Binding-site contacts:
Ligand atom C2 contacts residue GLU62 of chain 1.D at 3.9 Å.
Ligand atom O5 contacts residue ASN63 of chain 1.D at 2.4 Å (h-bond).
Ligand atom C8 contacts residue GLN75 of chain 1.D at 3.8 Å.
Ligand atom C7 contacts residue GLU62 of chain 1.D at 4.4 Å.
Ligand atom C5 contacts residue ASN63 of chain 1.D at 3.7 Å.
Ligand atom C4 contacts residue ASN63 of chain 1.D at 4.3 Å.
Ligand atom C8 contacts residue ASN63 of chain 1.D at 4.2 Å.
Ligand atom C1 contacts residue ASN63 of chain 1.D at 1.4 Å.
Ligand atom C1 contacts residue GLU62 of chain 1.D at 3.5 Å.
Ligand atom O6 contacts residue TYR94 of chain 1.D at 3.1 Å (h-bond).
Ligand atom N2 contacts residue ASN63 of chain 1.D at 2.9 Å (h-bond).
Ligand atom N2 contacts residue GLU62 of chain 1.D at 3.4 Å (salt-bridge).
Ligand atom C2 contacts residue ASN63 of chain 1.D at 2.5 Å.
Ligand atom O6 contacts residue ASN63 of chain 1.D at 4.1 Å.
Ligand atom C3 contacts residue ASN63 of chain 1.D at 3.8 Å.
Ligand atom C6 contacts residue TYR94 of chain 1.D at 4.5 Å (hydrophobic).
Ligand atom C7 contacts residue ASN63 of chain 1.D at 4.0 Å.

Sequence of chain 1.D:
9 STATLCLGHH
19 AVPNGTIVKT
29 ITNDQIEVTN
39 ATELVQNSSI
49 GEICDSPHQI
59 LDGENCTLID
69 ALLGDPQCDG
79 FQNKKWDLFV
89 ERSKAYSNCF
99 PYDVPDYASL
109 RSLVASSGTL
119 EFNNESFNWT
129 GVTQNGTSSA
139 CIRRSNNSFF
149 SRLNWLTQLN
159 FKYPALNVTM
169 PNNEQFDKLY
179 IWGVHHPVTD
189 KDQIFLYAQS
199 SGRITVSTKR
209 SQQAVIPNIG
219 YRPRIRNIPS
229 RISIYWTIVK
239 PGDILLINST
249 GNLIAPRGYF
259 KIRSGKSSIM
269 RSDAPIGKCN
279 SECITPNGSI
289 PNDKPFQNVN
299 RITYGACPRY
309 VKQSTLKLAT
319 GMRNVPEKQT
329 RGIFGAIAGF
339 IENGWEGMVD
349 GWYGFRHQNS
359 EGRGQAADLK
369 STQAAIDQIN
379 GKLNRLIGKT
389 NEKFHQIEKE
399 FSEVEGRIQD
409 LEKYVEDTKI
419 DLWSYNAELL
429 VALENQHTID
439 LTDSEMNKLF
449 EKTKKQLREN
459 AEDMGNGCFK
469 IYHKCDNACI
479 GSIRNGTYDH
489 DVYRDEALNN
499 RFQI

A small-molecule ligand and the protein it binds are described below.
Small molecule (SMILES): CC(=O)N[C@H]1[C@H](O[C@H]2[C@H](O)[C@@H](NC(C)=O)CO[C@@H]2CO)O[C@H](CO)[C@@H](O[C@@H]2O[C@H](CO)[C@@H](O)[C@H](O)[C@@H]2O)[C@@H]1O